Sequence of chain 15.A:
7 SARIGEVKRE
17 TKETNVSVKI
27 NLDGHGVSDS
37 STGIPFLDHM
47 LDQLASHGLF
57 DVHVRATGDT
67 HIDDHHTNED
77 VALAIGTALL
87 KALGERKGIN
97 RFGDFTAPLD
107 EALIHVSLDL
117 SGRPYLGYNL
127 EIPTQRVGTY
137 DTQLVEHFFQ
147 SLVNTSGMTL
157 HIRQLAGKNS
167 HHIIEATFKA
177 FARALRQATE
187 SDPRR

Sequence of chain 11.A:
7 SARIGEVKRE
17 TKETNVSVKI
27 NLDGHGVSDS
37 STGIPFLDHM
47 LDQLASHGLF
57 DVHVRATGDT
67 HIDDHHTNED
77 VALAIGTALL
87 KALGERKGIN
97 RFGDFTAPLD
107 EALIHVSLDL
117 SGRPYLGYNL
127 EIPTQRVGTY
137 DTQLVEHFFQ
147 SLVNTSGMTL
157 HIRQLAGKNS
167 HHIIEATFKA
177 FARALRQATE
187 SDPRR

Binding-site contacts:
Ligand atom C5 contacts residue MN1 of chain 11.B at 3.2 Å.
Ligand atom C5 contacts residue LEU105 of chain 15.A at 4.5 Å (hydrophobic).
Ligand atom C5 contacts residue GLU75 of chain 11.A at 4.2 Å.
Ligand atom C3 contacts residue GLU75 of chain 11.A at 3.8 Å.
Ligand atom C5 contacts residue HIS72 of chain 11.A at 3.7 Å.
Ligand atom C5 contacts residue HIS167 of chain 15.A at 3.4 Å.
Ligand atom C3 contacts residue LEU105 of chain 15.A at 3.8 Å (hydrophobic).
Ligand atom N4 contacts residue GLU75 of chain 11.A at 3.3 Å (salt-bridge).
Ligand atom C5 contacts residue HIS168 of chain 15.A at 3.8 Å.
Ligand atom C3 contacts residue HIS168 of chain 15.A at 4.2 Å.
Ligand atom N1 contacts residue MN1 of chain 11.C at 4.4 Å.
Ligand atom C3 contacts residue MN1 of chain 11.B at 4.4 Å.
Ligand atom C5 contacts residue GLU171 of chain 15.A at 4.1 Å.
Ligand atom N1 contacts residue HIS72 of chain 11.A at 3.2 Å (h-bond).
Ligand atom N4 contacts residue MN1 of chain 11.B at 4.4 Å.
Ligand atom C5 contacts residue HIS71 of chain 11.A at 3.1 Å.
Ligand atom C3 contacts residue ARG119 of chain 17.A at 4.5 Å.
Ligand atom N4 contacts residue HIS168 of chain 15.A at 3.4 Å (h-bond).
Ligand atom N2 contacts residue MN1 of chain 11.B at 3.2 Å.
Ligand atom N1 contacts residue LEU105 of chain 15.A at 4.2 Å.
Ligand atom C5 contacts residue MN1 of chain 11.C at 3.2 Å.
Ligand atom C3 contacts residue MN1 of chain 11.C at 3.2 Å.
Ligand atom N2 contacts residue HIS72 of chain 11.A at 4.1 Å.
Ligand atom N2 contacts residue LEU105 of chain 15.A at 4.0 Å.
Ligand atom N4 contacts residue HIS72 of chain 11.A at 4.4 Å.
Ligand atom N4 contacts residue HIS71 of chain 11.A at 3.1 Å (h-bond).
Ligand atom C3 contacts residue HIS71 of chain 11.A at 4.4 Å.
Ligand atom N1 contacts residue HIS71 of chain 11.A at 4.5 Å.
Ligand atom N1 contacts residue MN1 of chain 11.B at 2.3 Å.
Ligand atom N2 contacts residue MN1 of chain 11.C at 4.4 Å.
Ligand atom N1 contacts residue GLU171 of chain 15.A at 3.1 Å (salt-bridge).
Ligand atom N2 contacts residue GLU171 of chain 15.A at 3.6 Å.
Ligand atom N4 contacts residue LEU105 of chain 15.A at 4.1 Å.
Ligand atom N4 contacts residue MN1 of chain 11.C at 2.2 Å.
Ligand atom N1 contacts residue HIS167 of chain 15.A at 3.2 Å (h-bond).

Sequence of chain 17.A:
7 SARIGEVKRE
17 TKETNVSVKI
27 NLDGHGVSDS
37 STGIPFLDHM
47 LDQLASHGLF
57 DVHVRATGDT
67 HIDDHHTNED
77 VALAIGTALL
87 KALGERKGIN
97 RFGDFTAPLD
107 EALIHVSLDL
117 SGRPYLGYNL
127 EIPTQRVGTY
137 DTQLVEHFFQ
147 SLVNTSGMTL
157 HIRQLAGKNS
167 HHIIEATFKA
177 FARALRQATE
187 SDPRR

This small molecule binds to this protein.
Small molecule (SMILES): c1nnc[nH]1